Binding-site contacts:
Ligand atom CG contacts residue THR114 of chain 1.S at 3.8 Å.
Ligand atom CE2 contacts residue ARG108 of chain 1.S at 3.6 Å.
Ligand atom O contacts residue TYR67 of chain 1.S at 2.7 Å (h-bond).
Ligand atom NE2 contacts residue SER51 of chain 1.S at 3.1 Å (h-bond).
Ligand atom CG contacts residue TRP144 of chain 1.O at 3.7 Å (hydrophobic).
Ligand atom NE2 contacts residue LEU49 of chain 1.S at 3.1 Å (h-bond).
Ligand atom N contacts residue TRP103 of chain 1.S at 3.5 Å.
Ligand atom CD contacts residue LEU49 of chain 1.S at 3.7 Å (hydrophobic).
Ligand atom OD1 contacts residue TRP103 of chain 1.S at 3.5 Å.
Ligand atom CB contacts residue TRP144 of chain 1.O at 3.6 Å (hydrophobic).
Ligand atom OE1 contacts residue SER112 of chain 1.S at 2.9 Å (h-bond).
Ligand atom NE1 contacts residue ARG108 of chain 1.S at 3.6 Å.
Ligand atom CD1 contacts residue ARG108 of chain 1.S at 3.9 Å.
Ligand atom CG contacts residue ALA70 of chain 1.S at 3.7 Å (hydrophobic).
Ligand atom O contacts residue TRP103 of chain 1.S at 3.4 Å.
Ligand atom CD contacts residue SER69 of chain 1.S at 3.6 Å.
Ligand atom CA contacts residue TYR67 of chain 1.S at 3.6 Å (hydrophobic).
Ligand atom OD1 contacts residue LEU134 of chain 1.S at 3.7 Å.
Ligand atom C contacts residue TYR67 of chain 1.S at 3.5 Å (hydrophobic).
Ligand atom CZ3 contacts residue ASN109 of chain 1.S at 3.7 Å.
Ligand atom O contacts residue SER69 of chain 1.S at 2.8 Å (h-bond).
Ligand atom CZ2 contacts residue ARG108 of chain 1.S at 3.7 Å.
Ligand atom O contacts residue SER69 of chain 1.S at 3.8 Å.
Ligand atom CD contacts residue SER112 of chain 1.S at 3.7 Å.
Ligand atom O contacts residue TYR78 of chain 1.S at 3.7 Å.
Ligand atom OE1 contacts residue LEU49 of chain 1.S at 3.4 Å.
Ligand atom CA contacts residue TRP103 of chain 1.S at 3.5 Å (hydrophobic).
Ligand atom CG contacts residue ALA110 of chain 1.S at 3.9 Å (hydrophobic).
Ligand atom O contacts residue TRP103 of chain 1.S at 3.4 Å.
Ligand atom O contacts residue SER51 of chain 1.S at 3.0 Å (h-bond).
Ligand atom ND2 contacts residue TRP132 of chain 1.S at 3.4 Å.
Ligand atom OE1 contacts residue LEU134 of chain 1.S at 3.9 Å.
Ligand atom NE2 contacts residue LEU134 of chain 1.S at 3.9 Å.
Ligand atom CG contacts residue TRP144 of chain 1.O at 3.5 Å (hydrophobic).
Ligand atom CG contacts residue SER112 of chain 1.S at 3.8 Å.
Ligand atom CA contacts residue TRP103 of chain 1.S at 3.8 Å (hydrophobic).
Ligand atom OD1 contacts residue THR114 of chain 1.S at 2.7 Å (h-bond).
Ligand atom O contacts residue SER69 of chain 1.S at 3.3 Å.
Ligand atom C contacts residue TRP103 of chain 1.S at 3.5 Å (hydrophobic).
Ligand atom O contacts residue ALA110 of chain 1.S at 3.6 Å.

Sequence of chain 1.S:
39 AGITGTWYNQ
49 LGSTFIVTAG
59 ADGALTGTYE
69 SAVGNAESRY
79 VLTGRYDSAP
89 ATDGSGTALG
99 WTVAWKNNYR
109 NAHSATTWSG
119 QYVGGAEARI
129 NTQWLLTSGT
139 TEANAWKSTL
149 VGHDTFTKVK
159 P

Sequence of chain 1.O:
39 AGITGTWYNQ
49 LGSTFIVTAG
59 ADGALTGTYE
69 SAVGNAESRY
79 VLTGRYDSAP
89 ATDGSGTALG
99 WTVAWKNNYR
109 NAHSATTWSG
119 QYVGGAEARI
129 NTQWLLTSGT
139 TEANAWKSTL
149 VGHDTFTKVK

This small molecule binds to this protein.
Small molecule (SMILES): NC(=O)CC[C@@H]1NC(=O)[C@H](CC2=CN=C3C=CC=CC23)NC(=O)[C@H]2CCCN2C(=O)[C@H](CCC(N)=O)NC(=O)[C@H](CC(N)=O)NC1=O